Binding-site contacts:
Ligand atom CH contacts residue HIS164 of chain 2.A at 3.5 Å.
Ligand atom BR contacts residue VAL186 of chain 2.A at 4.4 Å.
Ligand atom O contacts residue HIS41 of chain 2.A at 3.7 Å.
Ligand atom CE2 contacts residue HIS41 of chain 2.A at 3.9 Å.
Ligand atom CZ contacts residue MET165 of chain 2.A at 4.0 Å (hydrophobic).
Ligand atom CZ contacts residue HIS41 of chain 2.A at 3.8 Å.
Ligand atom CR contacts residue H2S1 of chain 2.C at 2.9 Å.
Ligand atom CR contacts residue LEU27 of chain 2.A at 4.5 Å (hydrophobic).
Ligand atom BR contacts residue ARG188 of chain 2.A at 3.5 Å.
Ligand atom CR contacts residue CYS145 of chain 2.A at 2.9 Å (hydrophobic).
Ligand atom CD2 contacts residue HIS164 of chain 2.A at 3.2 Å.
Ligand atom O contacts residue LEU27 of chain 2.A at 4.0 Å.
Ligand atom CH contacts residue LEU27 of chain 2.A at 4.3 Å (hydrophobic).
Ligand atom CR contacts residue HIS41 of chain 2.A at 3.9 Å.
Ligand atom CD1 contacts residue HIS164 of chain 2.A at 3.5 Å.
Ligand atom CE1 contacts residue HIS164 of chain 2.A at 4.1 Å.
Ligand atom O contacts residue HIS164 of chain 2.A at 3.5 Å (h-bond).
Ligand atom CD2 contacts residue HIS41 of chain 2.A at 3.5 Å.
Ligand atom O contacts residue PRO39 of chain 2.A at 3.3 Å.
Ligand atom CE1 contacts residue HIS41 of chain 2.A at 3.6 Å.
Ligand atom CD1 contacts residue HIS41 of chain 2.A at 3.4 Å.
Ligand atom CZ contacts residue HIS164 of chain 2.A at 4.3 Å.
Ligand atom CH contacts residue CYS145 of chain 2.A at 1.8 Å (hydrophobic).
Ligand atom CE2 contacts residue HIS164 of chain 2.A at 3.9 Å.
Ligand atom BR contacts residue ASP187 of chain 2.A at 3.8 Å.
Ligand atom CE1 contacts residue MET165 of chain 2.A at 4.2 Å (hydrophobic).
Ligand atom CD1 contacts residue H2S1 of chain 2.C at 4.2 Å.
Ligand atom O contacts residue H2S1 of chain 2.C at 3.5 Å (h-bond).
Ligand atom CE2 contacts residue MET165 of chain 2.A at 4.1 Å (hydrophobic).
Ligand atom CR contacts residue PRO39 of chain 2.A at 4.5 Å (hydrophobic).
Ligand atom CG contacts residue HIS164 of chain 2.A at 3.0 Å.
Ligand atom CG contacts residue HIS41 of chain 2.A at 3.5 Å.
Ligand atom CE2 contacts residue ASP187 of chain 2.A at 3.8 Å.
Ligand atom CR contacts residue HIS164 of chain 2.A at 3.1 Å.
Ligand atom O contacts residue CYS145 of chain 2.A at 3.1 Å (h-bond).
Ligand atom CH contacts residue H2S1 of chain 2.C at 1.8 Å.
Ligand atom CG contacts residue H2S1 of chain 2.C at 3.9 Å.
Ligand atom CG contacts residue CYS145 of chain 2.A at 4.3 Å (hydrophobic).
Ligand atom BR contacts residue MET165 of chain 2.A at 3.9 Å.

Sequence of chain 2.A:
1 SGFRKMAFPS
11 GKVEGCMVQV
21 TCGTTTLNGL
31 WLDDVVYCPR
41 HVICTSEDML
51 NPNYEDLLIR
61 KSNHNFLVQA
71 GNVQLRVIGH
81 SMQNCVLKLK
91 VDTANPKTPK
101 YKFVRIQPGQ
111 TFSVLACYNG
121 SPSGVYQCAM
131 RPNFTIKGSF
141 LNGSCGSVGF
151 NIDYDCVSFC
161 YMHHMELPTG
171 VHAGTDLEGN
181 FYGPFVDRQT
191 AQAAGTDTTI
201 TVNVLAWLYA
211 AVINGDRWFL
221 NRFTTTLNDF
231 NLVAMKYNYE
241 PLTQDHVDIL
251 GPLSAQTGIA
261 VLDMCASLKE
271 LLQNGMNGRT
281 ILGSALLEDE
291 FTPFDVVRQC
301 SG

A small-molecule ligand and the protein it binds are described below.
Small molecule (SMILES): O=C(CBr)c1ccc(Br)cc1